Binding-site contacts:
Ligand atom C6 contacts residue GLU215 of chain 1.B at 3.4 Å.
Ligand atom N2 contacts residue ASN223 of chain 1.B at 3.2 Å (h-bond).
Ligand atom C7 contacts residue ASN223 of chain 1.B at 3.6 Å.
Ligand atom O7 contacts residue ASN223 of chain 1.B at 3.4 Å (h-bond).
Ligand atom C6 contacts residue ASN223 of chain 1.B at 4.2 Å.
Ligand atom C3 contacts residue ASN223 of chain 1.B at 3.5 Å.
Ligand atom O6 contacts residue GLU215 of chain 1.B at 2.9 Å (salt-bridge).
Ligand atom C2 contacts residue ASN223 of chain 1.B at 2.3 Å.
Ligand atom C1 contacts residue ASN223 of chain 1.B at 1.4 Å.
Ligand atom C4 contacts residue ASN223 of chain 1.B at 3.7 Å.
Ligand atom C5 contacts residue ASN223 of chain 1.B at 3.2 Å.
Ligand atom O5 contacts residue ASN223 of chain 1.B at 1.9 Å (h-bond).

Sequence of chain 1.B:
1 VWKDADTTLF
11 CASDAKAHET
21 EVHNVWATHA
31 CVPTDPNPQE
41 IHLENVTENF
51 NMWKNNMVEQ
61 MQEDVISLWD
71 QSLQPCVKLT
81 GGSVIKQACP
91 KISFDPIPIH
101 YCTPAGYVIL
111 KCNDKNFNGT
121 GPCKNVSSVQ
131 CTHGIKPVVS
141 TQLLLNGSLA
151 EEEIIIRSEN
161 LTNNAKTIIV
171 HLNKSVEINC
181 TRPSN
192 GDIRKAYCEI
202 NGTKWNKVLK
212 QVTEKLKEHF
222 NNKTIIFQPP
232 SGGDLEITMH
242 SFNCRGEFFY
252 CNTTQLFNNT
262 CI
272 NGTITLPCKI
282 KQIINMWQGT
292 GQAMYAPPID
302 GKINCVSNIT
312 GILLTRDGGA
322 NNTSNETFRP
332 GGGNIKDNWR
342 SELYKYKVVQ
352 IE

This protein binds this small molecule.
Small molecule (SMILES): CC(=O)N[C@@H]1[C@@H](O)[C@H](O)[C@@H](CO)O[C@H]1O